A small-molecule ligand and the protein it binds are described below.
Small molecule (SMILES): N=c1ccn([C@H]2C[C@H](O[P](=O)(O)OC[C@H]3O[C@@H](n4cnc5c(N)ncnc54)C[C@@H]3O[P](=O)(O)OC[C@H]3O[C@@H](n4cnc5c(N)ncnc54)C[C@@H]3O)[C@@H](CO[P](=O)(O)O[C@H]3C[C@H](n4ccc(=N)[nH]c4=O)O[C@@H]3CO[P](=O)(O)O[C@H]3C[C@H](n4cnc5c(=O)nc(N)[nH]c54)O[C@@H]3CO[P](=O)(O)O[C@H]3C[C@H](n4cnc5c(=O)nc(N)[nH]c54)O[C@@H]3CO[P](=O)(O)O[C@H]3C[C@H](n4cnc5c(N)ncnc54)O[C@@H]3CO[P](=O)(O)O[C@H]3C[C@H](n4ccc(N)nc4=O)O[C@@H]3COP(=O)=O)O2)c(=O)[nH]1

Sequence of chain 24.A:
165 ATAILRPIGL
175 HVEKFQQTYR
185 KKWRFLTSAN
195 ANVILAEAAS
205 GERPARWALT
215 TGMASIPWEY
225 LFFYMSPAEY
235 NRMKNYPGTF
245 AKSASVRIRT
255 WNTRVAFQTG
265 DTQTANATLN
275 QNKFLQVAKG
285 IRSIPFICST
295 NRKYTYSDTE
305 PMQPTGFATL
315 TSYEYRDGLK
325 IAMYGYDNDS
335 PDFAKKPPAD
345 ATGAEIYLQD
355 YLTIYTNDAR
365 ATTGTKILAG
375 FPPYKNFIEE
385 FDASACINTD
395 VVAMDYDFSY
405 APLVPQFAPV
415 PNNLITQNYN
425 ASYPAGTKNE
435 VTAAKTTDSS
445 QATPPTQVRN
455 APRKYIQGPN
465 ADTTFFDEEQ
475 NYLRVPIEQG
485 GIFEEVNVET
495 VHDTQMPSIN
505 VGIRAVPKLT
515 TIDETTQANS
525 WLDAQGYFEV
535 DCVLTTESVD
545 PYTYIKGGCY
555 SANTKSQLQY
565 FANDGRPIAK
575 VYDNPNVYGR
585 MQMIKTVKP

Sequence of chain 25.A:
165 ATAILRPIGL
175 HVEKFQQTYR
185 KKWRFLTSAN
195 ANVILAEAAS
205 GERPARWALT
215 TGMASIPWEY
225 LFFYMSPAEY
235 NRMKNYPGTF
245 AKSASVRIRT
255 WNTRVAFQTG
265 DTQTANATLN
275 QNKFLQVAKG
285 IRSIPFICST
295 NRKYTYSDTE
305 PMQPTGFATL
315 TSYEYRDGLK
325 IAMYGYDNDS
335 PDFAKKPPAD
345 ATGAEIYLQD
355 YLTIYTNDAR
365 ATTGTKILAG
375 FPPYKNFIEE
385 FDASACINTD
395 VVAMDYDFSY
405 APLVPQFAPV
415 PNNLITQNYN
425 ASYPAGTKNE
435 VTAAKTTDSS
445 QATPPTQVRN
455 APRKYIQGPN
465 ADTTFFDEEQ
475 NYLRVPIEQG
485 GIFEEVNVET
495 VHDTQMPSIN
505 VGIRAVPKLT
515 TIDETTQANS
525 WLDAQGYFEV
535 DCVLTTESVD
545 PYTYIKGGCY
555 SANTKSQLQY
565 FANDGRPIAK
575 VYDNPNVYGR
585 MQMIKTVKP

Binding-site contacts:
Ligand atom OP2 contacts residue ASN491 of chain 24.A at 2.9 Å.
Ligand atom N1 contacts residue PRO545 of chain 24.A at 3.2 Å.
Ligand atom N4 contacts residue ARG170 of chain 24.A at 0.6 Å (salt-bridge).
Ligand atom N4 contacts residue DG2 of chain 25.B at 2.9 Å (h-bond).
Ligand atom C4 contacts residue ASN491 of chain 24.A at 2.5 Å.
Ligand atom O2 contacts residue DG2 of chain 25.B at 2.8 Å (h-bond).
Ligand atom N2 contacts residue SER403 of chain 25.A at 3.0 Å (h-bond).
Ligand atom OP2 contacts residue VAL492 of chain 24.A at 2.5 Å (h-bond).
Ligand atom O4' contacts residue GLN499 of chain 25.A at 3.0 Å (h-bond).
Ligand atom N7 contacts residue THR498 of chain 25.A at 3.1 Å.
Ligand atom N1 contacts residue MET398 of chain 25.A at 3.0 Å.
Ligand atom C6 contacts residue ASN491 of chain 24.A at 3.1 Å.
Ligand atom N2 contacts residue ASP401 of chain 25.A at 2.8 Å (salt-bridge).
Ligand atom C5 contacts residue ASP497 of chain 25.A at 3.1 Å.
Ligand atom O6 contacts residue ASP401 of chain 25.A at 2.7 Å (salt-bridge).
Ligand atom N3 contacts residue DG2 of chain 25.B at 2.9 Å (h-bond).
Ligand atom C2 contacts residue ASP401 of chain 25.A at 3.1 Å.
Ligand atom N6 contacts residue GLN410 of chain 24.A at 2.7 Å (h-bond).
Ligand atom C4 contacts residue ARG170 of chain 24.A at 1.2 Å.
Ligand atom OP1 contacts residue PRO501 of chain 25.A at 3.1 Å.
Ligand atom C2 contacts residue MET398 of chain 25.A at 2.7 Å (hydrophobic).
Ligand atom OP1 contacts residue GLY284 of chain 25.A at 3.0 Å.
Ligand atom OP1 contacts residue PRO289 of chain 25.A at 3.2 Å.
Ligand atom O3' contacts residue LYS178 of chain 24.A at 2.9 Å.
Ligand atom N6 contacts residue SER555 of chain 24.A at 3.1 Å.
Ligand atom OP2 contacts residue SER287 of chain 25.A at 2.9 Å.
Ligand atom C5 contacts residue ASN491 of chain 24.A at 2.3 Å.
Ligand atom O3' contacts residue VAL492 of chain 24.A at 3.2 Å.
Ligand atom O2 contacts residue THR558 of chain 24.A at 2.7 Å (h-bond).
Ligand atom N4 contacts residue ASN491 of chain 24.A at 2.7 Å (h-bond).
Ligand atom O2 contacts residue LYS559 of chain 24.A at 2.8 Å (salt-bridge).
Ligand atom C2 contacts residue ASP399 of chain 25.A at 3.1 Å.
Ligand atom N3 contacts residue ARG170 of chain 24.A at 2.0 Å (salt-bridge).
Ligand atom O3' contacts residue PRO289 of chain 25.A at 3.1 Å.
Ligand atom C4 contacts residue ASP497 of chain 25.A at 3.1 Å.
Ligand atom N1 contacts residue ASP401 of chain 25.A at 2.6 Å (salt-bridge).
Ligand atom O4' contacts residue THR558 of chain 24.A at 3.1 Å.
Ligand atom O2 contacts residue PRO171 of chain 24.A at 3.0 Å (h-bond).
Ligand atom N7 contacts residue GLN499 of chain 25.A at 2.8 Å (h-bond).
Ligand atom C5 contacts residue ARG170 of chain 24.A at 2.4 Å.